The small molecule below binds the protein below.
Small molecule (SMILES): CC(=O)N[C@H]1[C@H](O[C@H]2[C@H](O)[C@@H](NC(C)=O)CO[C@@H]2CO)O[C@H](CO)[C@@H](O[C@@H]2O[C@H](CO)[C@@H](O)[C@H](O[C@H]3O[C@H](CO)[C@@H](O)[C@H](O)[C@@H]3O)[C@@H]2O)[C@@H]1O

Sequence of chain 1.E:
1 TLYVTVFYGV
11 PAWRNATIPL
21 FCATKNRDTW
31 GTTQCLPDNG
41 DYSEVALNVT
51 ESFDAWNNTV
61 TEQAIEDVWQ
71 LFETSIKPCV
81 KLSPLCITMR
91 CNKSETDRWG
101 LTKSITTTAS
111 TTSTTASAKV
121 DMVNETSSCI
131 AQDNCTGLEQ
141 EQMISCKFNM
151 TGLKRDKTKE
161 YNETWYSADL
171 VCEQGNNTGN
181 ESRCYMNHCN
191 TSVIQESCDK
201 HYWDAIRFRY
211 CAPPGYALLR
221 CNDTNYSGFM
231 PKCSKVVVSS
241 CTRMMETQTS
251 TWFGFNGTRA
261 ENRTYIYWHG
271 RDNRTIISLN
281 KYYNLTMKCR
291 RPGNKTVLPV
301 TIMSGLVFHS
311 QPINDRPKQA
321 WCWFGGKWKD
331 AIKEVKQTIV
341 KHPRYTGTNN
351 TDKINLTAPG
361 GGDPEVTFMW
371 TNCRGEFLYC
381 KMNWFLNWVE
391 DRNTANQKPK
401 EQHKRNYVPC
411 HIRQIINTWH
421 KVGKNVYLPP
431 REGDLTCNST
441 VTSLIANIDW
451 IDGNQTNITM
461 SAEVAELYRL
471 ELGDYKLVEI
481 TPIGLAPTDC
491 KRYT

Binding-site contacts:
Ligand atom C5 contacts residue ASN222 of chain 1.E at 3.7 Å.
Ligand atom C1 contacts residue ASN222 of chain 1.E at 1.4 Å.
Ligand atom C8 contacts residue GLU44 of chain 1.E at 3.9 Å.
Ligand atom O5 contacts residue LYS235 of chain 1.E at 4.0 Å.
Ligand atom O7 contacts residue VAL237 of chain 1.E at 4.0 Å.
Ligand atom C8 contacts residue ALA46 of chain 1.E at 4.5 Å (hydrophobic).
Ligand atom C8 contacts residue VAL237 of chain 1.E at 3.5 Å (hydrophobic).
Ligand atom N2 contacts residue GLU44 of chain 1.E at 4.5 Å.
Ligand atom C4 contacts residue ASN222 of chain 1.E at 4.2 Å.
Ligand atom C8 contacts residue ASN222 of chain 1.E at 4.5 Å.
Ligand atom C3 contacts residue ASN222 of chain 1.E at 3.8 Å.
Ligand atom C2 contacts residue ASN222 of chain 1.E at 2.5 Å.
Ligand atom C7 contacts residue VAL237 of chain 1.E at 3.8 Å (hydrophobic).
Ligand atom O7 contacts residue ASN222 of chain 1.E at 3.5 Å (h-bond).
Ligand atom N2 contacts residue ASN222 of chain 1.E at 2.9 Å (h-bond).
Ligand atom O6 contacts residue LYS235 of chain 1.E at 3.3 Å (salt-bridge).
Ligand atom O5 contacts residue ASN222 of chain 1.E at 2.4 Å (h-bond).
Ligand atom O7 contacts residue ALA46 of chain 1.E at 4.3 Å.
Ligand atom C7 contacts residue ASN222 of chain 1.E at 3.4 Å.